A protein and the small-molecule ligand that binds it are described below.
Small molecule (SMILES): CC(=O)N[C@@H]1[C@@H](O)[C@H](O)[C@@H](CO)O[C@H]1O

Binding-site contacts:
Ligand atom C4 contacts residue ASN212 of chain 1.K at 4.2 Å.
Ligand atom O5 contacts residue ASN212 of chain 1.K at 2.4 Å (h-bond).
Ligand atom O7 contacts residue ASN212 of chain 1.K at 4.1 Å.
Ligand atom N2 contacts residue ASN212 of chain 1.K at 2.9 Å (h-bond).
Ligand atom C2 contacts residue ASN212 of chain 1.K at 2.5 Å.
Ligand atom C7 contacts residue ASN212 of chain 1.K at 3.7 Å.
Ligand atom N2 contacts residue ILE211 of chain 1.K at 4.0 Å.
Ligand atom C3 contacts residue ASN212 of chain 1.K at 3.8 Å.
Ligand atom C1 contacts residue ILE211 of chain 1.K at 4.2 Å (hydrophobic).
Ligand atom C1 contacts residue ASN212 of chain 1.K at 1.4 Å.
Ligand atom C5 contacts residue ASN212 of chain 1.K at 3.7 Å.

Sequence of chain 1.K:
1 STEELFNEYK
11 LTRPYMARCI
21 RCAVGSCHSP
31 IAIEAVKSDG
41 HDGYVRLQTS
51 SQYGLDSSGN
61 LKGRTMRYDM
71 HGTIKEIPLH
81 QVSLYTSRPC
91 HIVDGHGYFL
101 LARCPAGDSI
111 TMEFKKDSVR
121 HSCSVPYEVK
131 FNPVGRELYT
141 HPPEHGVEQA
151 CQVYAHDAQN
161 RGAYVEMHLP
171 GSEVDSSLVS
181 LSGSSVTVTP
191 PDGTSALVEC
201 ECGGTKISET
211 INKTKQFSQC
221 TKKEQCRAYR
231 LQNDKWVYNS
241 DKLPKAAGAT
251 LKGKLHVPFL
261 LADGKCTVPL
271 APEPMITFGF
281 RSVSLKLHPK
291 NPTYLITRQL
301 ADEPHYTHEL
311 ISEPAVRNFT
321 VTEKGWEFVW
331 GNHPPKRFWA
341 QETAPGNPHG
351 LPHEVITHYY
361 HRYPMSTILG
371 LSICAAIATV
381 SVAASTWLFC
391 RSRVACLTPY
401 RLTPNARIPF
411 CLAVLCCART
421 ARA